Sequence of chain 1.B:
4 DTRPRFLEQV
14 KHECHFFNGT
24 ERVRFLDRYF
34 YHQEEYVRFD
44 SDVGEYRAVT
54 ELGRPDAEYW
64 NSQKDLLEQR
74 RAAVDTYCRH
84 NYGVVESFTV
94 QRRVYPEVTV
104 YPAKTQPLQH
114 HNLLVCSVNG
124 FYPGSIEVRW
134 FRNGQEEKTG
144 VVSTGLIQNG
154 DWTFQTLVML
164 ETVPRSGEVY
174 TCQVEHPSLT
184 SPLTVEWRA

A protein and the small-molecule ligand that binds it are described below.
Small molecule (SMILES): CC(=O)N[C@@H]1[C@@H](O)[C@H](O)[C@@H](CO)O[C@H]1O

Sequence of chain 1.A:
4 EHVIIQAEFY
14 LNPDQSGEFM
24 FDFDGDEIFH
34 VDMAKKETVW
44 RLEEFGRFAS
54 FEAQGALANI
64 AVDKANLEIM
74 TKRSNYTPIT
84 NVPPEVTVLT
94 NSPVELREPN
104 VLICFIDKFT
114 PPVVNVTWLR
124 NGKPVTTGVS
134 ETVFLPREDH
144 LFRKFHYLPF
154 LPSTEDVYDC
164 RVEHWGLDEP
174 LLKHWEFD

Binding-site contacts:
Ligand atom C7 contacts residue TRP168 of chain 1.A at 3.6 Å (hydrophobic).
Ligand atom C8 contacts residue HIS167 of chain 1.A at 4.2 Å.
Ligand atom O7 contacts residue GLU166 of chain 1.A at 3.9 Å.
Ligand atom C4 contacts residue ASN118 of chain 1.A at 4.3 Å.
Ligand atom C7 contacts residue ASN118 of chain 1.A at 3.5 Å.
Ligand atom C1 contacts residue GLU166 of chain 1.A at 4.0 Å.
Ligand atom C3 contacts residue ASN118 of chain 1.A at 3.9 Å.
Ligand atom C8 contacts residue VAL116 of chain 1.A at 3.9 Å (hydrophobic).
Ligand atom O7 contacts residue HIS167 of chain 1.A at 4.3 Å.
Ligand atom C2 contacts residue GLU166 of chain 1.A at 4.4 Å.
Ligand atom N2 contacts residue TRP168 of chain 1.A at 4.0 Å.
Ligand atom C8 contacts residue TRP168 of chain 1.A at 3.5 Å (hydrophobic).
Ligand atom C1 contacts residue ASN118 of chain 1.A at 1.5 Å.
Ligand atom O5 contacts residue ASN118 of chain 1.A at 2.4 Å (h-bond).
Ligand atom N2 contacts residue ASN118 of chain 1.A at 3.0 Å (h-bond).
Ligand atom O7 contacts residue TRP168 of chain 1.A at 4.0 Å.
Ligand atom C5 contacts residue ASN118 of chain 1.A at 3.6 Å.
Ligand atom C8 contacts residue VAL117 of chain 1.A at 4.2 Å (hydrophobic).
Ligand atom C2 contacts residue ASN118 of chain 1.A at 2.6 Å.
Ligand atom O3 contacts residue ASP4 of chain 1.B at 4.1 Å.
Ligand atom O7 contacts residue ASN118 of chain 1.A at 3.6 Å.
Ligand atom O3 contacts residue TRP168 of chain 1.A at 3.7 Å.
Ligand atom O5 contacts residue GLU166 of chain 1.A at 4.1 Å.
Ligand atom C7 contacts residue GLU166 of chain 1.A at 4.4 Å.
Ligand atom C8 contacts residue GLU166 of chain 1.A at 4.1 Å.